Binding-site contacts:
Ligand atom CD2 contacts residue GLU894 of chain 1.D at 3.2 Å.
Ligand atom CA contacts residue SER854 of chain 1.D at 4.0 Å.
Ligand atom N contacts residue TYR619 of chain 1.D at 3.6 Å.
Ligand atom CE2 contacts residue GLU894 of chain 1.D at 3.2 Å.
Ligand atom CA contacts residue TYR619 of chain 1.D at 3.9 Å (hydrophobic).
Ligand atom CD2 contacts residue LEU620 of chain 1.D at 4.1 Å (hydrophobic).
Ligand atom O contacts residue ARG845 of chain 1.D at 3.7 Å.
Ligand atom OH contacts residue ARG845 of chain 1.D at 3.9 Å.
Ligand atom CA contacts residue TYR619 of chain 1.D at 3.8 Å (hydrophobic).
Ligand atom O contacts residue ALA857 of chain 1.D at 3.0 Å (h-bond).
Ligand atom CE2 contacts residue SER652 of chain 1.D at 3.5 Å.
Ligand atom C contacts residue GLY856 of chain 1.D at 3.4 Å.
Ligand atom CE contacts residue ALA857 of chain 1.D at 4.1 Å (hydrophobic).
Ligand atom C contacts residue TYR619 of chain 1.D at 3.4 Å (hydrophobic).
Ligand atom C contacts residue ARG649 of chain 1.D at 4.0 Å.
Ligand atom CE1 contacts residue LEU348 of chain 1.D at 3.7 Å (hydrophobic).
Ligand atom CZ contacts residue ARG845 of chain 1.D at 4.1 Å.
Ligand atom CA contacts residue ARG649 of chain 1.D at 3.6 Å.
Ligand atom CG contacts residue LEU620 of chain 1.D at 4.0 Å (hydrophobic).
Ligand atom N contacts residue SER854 of chain 1.D at 4.0 Å.
Ligand atom CE contacts residue CYS621 of chain 1.D at 4.0 Å (hydrophobic).
Ligand atom N contacts residue TYR619 of chain 1.D at 3.6 Å.
Ligand atom CE1 contacts residue TYR619 of chain 1.D at 4.1 Å (hydrophobic).
Ligand atom OH contacts residue MET843 of chain 1.D at 4.1 Å.
Ligand atom CE2 contacts residue ARG845 of chain 1.D at 4.0 Å.
Ligand atom O contacts residue THR49 of chain 1.E at 3.9 Å.
Ligand atom C contacts residue ARG649 of chain 1.D at 3.3 Å.
Ligand atom CB contacts residue LEU620 of chain 1.D at 3.8 Å (hydrophobic).
Ligand atom C contacts residue ALA857 of chain 1.D at 3.6 Å (hydrophobic).
Ligand atom N contacts residue ARG649 of chain 1.D at 3.8 Å.
Ligand atom O contacts residue ARG649 of chain 1.D at 2.3 Å (salt-bridge).
Ligand atom CD1 contacts residue TYR619 of chain 1.D at 3.3 Å (hydrophobic).
Ligand atom O contacts residue GLY856 of chain 1.D at 3.1 Å.
Ligand atom CA contacts residue ARG845 of chain 1.D at 3.5 Å.
Ligand atom SD contacts residue CYS621 of chain 1.D at 3.6 Å (h-bond).
Ligand atom CD1 contacts residue LEU348 of chain 1.D at 3.8 Å (hydrophobic).
Ligand atom O contacts residue TYR619 of chain 1.D at 3.2 Å.
Ligand atom OH contacts residue SER652 of chain 1.D at 4.1 Å.
Ligand atom CB contacts residue TYR619 of chain 1.D at 4.1 Å (hydrophobic).
Ligand atom O contacts residue ASN617 of chain 1.D at 3.6 Å.

A protein and the small-molecule ligand that binds it are described below.
Small molecule (SMILES): CSCC[C@H](NC(=O)CNC(=O)[C@H](C)N)C(=O)N[C@@H](Cc1ccc(O)cc1)C(=O)NCC(=O)NCC=O

Sequence of chain 1.E:
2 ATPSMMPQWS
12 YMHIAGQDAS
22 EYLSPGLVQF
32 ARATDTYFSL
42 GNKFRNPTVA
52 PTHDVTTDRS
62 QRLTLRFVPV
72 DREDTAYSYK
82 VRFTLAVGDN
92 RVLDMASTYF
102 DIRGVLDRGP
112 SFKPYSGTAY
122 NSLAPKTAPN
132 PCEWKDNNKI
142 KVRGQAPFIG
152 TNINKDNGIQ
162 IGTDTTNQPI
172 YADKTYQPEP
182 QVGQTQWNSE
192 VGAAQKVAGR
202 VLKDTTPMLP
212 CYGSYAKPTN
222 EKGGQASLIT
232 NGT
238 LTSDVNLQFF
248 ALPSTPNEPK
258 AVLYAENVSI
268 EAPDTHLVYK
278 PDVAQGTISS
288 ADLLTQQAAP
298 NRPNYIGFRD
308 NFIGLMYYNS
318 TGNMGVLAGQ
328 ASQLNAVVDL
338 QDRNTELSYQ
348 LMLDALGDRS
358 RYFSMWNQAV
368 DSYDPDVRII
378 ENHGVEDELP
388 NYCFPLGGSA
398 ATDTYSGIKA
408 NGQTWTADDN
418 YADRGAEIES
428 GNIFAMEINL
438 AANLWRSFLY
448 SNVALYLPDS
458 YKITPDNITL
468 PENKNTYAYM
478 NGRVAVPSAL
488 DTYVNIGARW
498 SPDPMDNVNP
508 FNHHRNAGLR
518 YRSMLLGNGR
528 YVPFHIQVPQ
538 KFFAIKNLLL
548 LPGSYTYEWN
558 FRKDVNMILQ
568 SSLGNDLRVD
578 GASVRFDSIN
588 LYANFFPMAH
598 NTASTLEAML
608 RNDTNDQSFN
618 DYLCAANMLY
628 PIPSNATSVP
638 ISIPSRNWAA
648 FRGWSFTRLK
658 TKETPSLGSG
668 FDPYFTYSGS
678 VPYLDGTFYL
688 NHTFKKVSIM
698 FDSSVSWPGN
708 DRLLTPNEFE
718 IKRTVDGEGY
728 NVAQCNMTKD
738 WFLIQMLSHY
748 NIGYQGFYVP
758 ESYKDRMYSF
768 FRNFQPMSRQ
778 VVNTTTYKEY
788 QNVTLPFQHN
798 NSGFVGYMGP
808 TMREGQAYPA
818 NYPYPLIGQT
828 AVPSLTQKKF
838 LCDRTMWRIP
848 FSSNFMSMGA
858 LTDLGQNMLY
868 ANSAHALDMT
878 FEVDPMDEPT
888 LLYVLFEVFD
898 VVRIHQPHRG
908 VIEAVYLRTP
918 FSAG

Sequence of chain 1.D:
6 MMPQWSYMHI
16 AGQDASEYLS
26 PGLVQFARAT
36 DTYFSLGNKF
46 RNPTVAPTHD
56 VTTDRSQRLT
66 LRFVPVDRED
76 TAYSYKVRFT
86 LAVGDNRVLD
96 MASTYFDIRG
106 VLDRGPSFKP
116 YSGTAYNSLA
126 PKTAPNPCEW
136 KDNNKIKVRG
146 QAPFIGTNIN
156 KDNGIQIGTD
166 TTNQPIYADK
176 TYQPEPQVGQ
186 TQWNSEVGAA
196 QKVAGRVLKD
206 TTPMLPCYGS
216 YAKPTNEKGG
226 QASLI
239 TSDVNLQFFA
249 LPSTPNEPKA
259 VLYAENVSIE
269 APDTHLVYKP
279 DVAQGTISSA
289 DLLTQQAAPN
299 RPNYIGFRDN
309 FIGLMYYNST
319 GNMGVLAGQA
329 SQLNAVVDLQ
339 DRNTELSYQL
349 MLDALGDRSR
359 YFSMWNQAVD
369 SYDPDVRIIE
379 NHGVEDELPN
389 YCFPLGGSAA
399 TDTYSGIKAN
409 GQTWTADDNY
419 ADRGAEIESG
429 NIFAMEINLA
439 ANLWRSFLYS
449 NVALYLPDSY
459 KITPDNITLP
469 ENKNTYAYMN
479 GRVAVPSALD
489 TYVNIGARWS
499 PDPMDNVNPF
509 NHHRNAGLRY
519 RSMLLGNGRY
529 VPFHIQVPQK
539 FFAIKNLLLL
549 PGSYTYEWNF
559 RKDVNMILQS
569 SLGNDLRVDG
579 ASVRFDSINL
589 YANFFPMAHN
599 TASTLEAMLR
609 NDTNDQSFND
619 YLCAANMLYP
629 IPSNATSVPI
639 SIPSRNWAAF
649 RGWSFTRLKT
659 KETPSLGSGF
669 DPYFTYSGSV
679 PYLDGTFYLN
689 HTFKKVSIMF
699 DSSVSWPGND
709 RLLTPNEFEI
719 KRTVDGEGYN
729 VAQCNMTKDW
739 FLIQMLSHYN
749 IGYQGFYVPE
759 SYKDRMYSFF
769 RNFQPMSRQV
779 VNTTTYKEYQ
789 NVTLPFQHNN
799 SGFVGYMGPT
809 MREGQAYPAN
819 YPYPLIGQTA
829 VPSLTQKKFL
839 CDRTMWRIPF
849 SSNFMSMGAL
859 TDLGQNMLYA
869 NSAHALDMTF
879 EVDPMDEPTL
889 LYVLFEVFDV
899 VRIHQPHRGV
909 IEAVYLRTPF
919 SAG